Sequence of chain 1.A:
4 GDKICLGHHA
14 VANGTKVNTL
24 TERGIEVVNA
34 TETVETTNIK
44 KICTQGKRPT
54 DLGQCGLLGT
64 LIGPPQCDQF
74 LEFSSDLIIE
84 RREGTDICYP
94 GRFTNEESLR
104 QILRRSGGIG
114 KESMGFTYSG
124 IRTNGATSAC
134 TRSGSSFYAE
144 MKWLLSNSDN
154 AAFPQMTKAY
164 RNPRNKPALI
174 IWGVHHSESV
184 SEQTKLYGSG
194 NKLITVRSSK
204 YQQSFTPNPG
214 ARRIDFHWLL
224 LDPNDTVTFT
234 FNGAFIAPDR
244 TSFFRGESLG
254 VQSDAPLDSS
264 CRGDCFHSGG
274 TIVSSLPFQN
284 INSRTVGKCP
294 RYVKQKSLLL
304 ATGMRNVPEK

Binding-site contacts:
Ligand atom O5 contacts residue ALA33 of chain 1.A at 4.0 Å.
Ligand atom C3 contacts residue ASN32 of chain 1.A at 3.7 Å.
Ligand atom O5 contacts residue ASN32 of chain 1.A at 2.4 Å (h-bond).
Ligand atom O6 contacts residue THR34 of chain 1.A at 3.7 Å.
Ligand atom C6 contacts residue THR34 of chain 1.A at 4.1 Å.
Ligand atom C7 contacts residue ASN32 of chain 1.A at 3.5 Å.
Ligand atom C4 contacts residue ASN32 of chain 1.A at 4.2 Å.
Ligand atom O6 contacts residue ALA33 of chain 1.A at 2.9 Å (h-bond).
Ligand atom O5 contacts residue THR305 of chain 1.A at 4.5 Å.
Ligand atom C1 contacts residue ASN32 of chain 1.A at 1.4 Å.
Ligand atom O6 contacts residue ASN32 of chain 1.A at 4.2 Å.
Ligand atom O7 contacts residue ASN32 of chain 1.A at 3.8 Å.
Ligand atom C6 contacts residue ALA33 of chain 1.A at 4.1 Å (hydrophobic).
Ligand atom C5 contacts residue ASN32 of chain 1.A at 3.6 Å.
Ligand atom N2 contacts residue ASN32 of chain 1.A at 2.8 Å (h-bond).
Ligand atom C2 contacts residue ASN32 of chain 1.A at 2.3 Å.

The protein below binds the small molecule below.
Small molecule (SMILES): CC(=O)N[C@@H]1[C@@H](O)[C@H](O)[C@@H](CO)O[C@H]1O